Sequence of chain 1.A:
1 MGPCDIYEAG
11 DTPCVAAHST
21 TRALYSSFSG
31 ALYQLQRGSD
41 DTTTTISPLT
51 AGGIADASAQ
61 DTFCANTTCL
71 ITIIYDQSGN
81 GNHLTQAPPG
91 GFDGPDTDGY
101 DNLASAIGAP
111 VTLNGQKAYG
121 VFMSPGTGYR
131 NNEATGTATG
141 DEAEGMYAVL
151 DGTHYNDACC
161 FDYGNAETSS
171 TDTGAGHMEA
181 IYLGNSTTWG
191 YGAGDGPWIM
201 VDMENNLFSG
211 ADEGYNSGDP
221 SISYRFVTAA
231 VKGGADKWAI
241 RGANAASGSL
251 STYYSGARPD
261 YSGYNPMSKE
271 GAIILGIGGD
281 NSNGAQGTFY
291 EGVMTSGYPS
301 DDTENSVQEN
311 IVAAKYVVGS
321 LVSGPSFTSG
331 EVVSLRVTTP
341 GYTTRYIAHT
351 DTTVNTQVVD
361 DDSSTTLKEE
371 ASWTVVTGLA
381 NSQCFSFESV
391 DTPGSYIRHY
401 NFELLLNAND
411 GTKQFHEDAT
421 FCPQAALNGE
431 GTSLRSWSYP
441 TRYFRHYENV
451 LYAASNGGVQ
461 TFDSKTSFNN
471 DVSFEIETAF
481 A

A protein and the small-molecule ligand that binds it are described below.
Small molecule (SMILES): O=S(=O)(O)O[C@H]1C[C@H](O)[C@@H](O)[C@@H]1CO

Binding-site contacts:
Ligand atom O7 contacts residue ASN206 of chain 1.A at 3.0 Å (h-bond).
Ligand atom O14 contacts residue TRP189 of chain 1.A at 3.7 Å.
Ligand atom O12 contacts residue ASP172 of chain 1.A at 3.0 Å (salt-bridge).
Ligand atom O12 contacts residue ASN205 of chain 1.A at 2.9 Å (h-bond).
Ligand atom C2 contacts residue ASP280 of chain 1.A at 3.8 Å.
Ligand atom C3 contacts residue ASP280 of chain 1.A at 3.6 Å.
Ligand atom C1 contacts residue ASN205 of chain 1.A at 3.7 Å.
Ligand atom C2 contacts residue GLU204 of chain 1.A at 1.4 Å.
Ligand atom C4 contacts residue ASP202 of chain 1.A at 3.3 Å.
Ligand atom C5 contacts residue GLU204 of chain 1.A at 3.1 Å.
Ligand atom O9 contacts residue MET178 of chain 1.A at 3.2 Å (h-bond).
Ligand atom O8 contacts residue MET178 of chain 1.A at 3.7 Å.
Ligand atom S11 contacts residue TRP189 of chain 1.A at 3.8 Å.
Ligand atom C3 contacts residue GLU204 of chain 1.A at 2.5 Å.
Ligand atom C5 contacts residue CYS159 of chain 1.A at 3.8 Å (hydrophobic).
Ligand atom C6 contacts residue TRP189 of chain 1.A at 3.9 Å (hydrophobic).
Ligand atom O8 contacts residue GLY278 of chain 1.A at 3.2 Å.
Ligand atom C1 contacts residue GLU204 of chain 1.A at 2.3 Å.
Ligand atom O12 contacts residue GLU204 of chain 1.A at 3.6 Å.
Ligand atom O10 contacts residue TRP189 of chain 1.A at 3.6 Å.
Ligand atom O13 contacts residue ASN205 of chain 1.A at 3.3 Å.
Ligand atom O8 contacts residue ASP202 of chain 1.A at 2.7 Å (salt-bridge).
Ligand atom O9 contacts residue GLU204 of chain 1.A at 2.7 Å (salt-bridge).
Ligand atom O8 contacts residue GLY279 of chain 1.A at 3.4 Å (h-bond).
Ligand atom C4 contacts residue MET178 of chain 1.A at 3.8 Å (hydrophobic).
Ligand atom C6 contacts residue ASP202 of chain 1.A at 3.4 Å.
Ligand atom C4 contacts residue GLU204 of chain 1.A at 2.9 Å.
Ligand atom O9 contacts residue ASP280 of chain 1.A at 2.9 Å (salt-bridge).
Ligand atom O13 contacts residue TRP189 of chain 1.A at 3.4 Å.
Ligand atom O7 contacts residue ASN205 of chain 1.A at 3.1 Å (h-bond).
Ligand atom C6 contacts residue GLU204 of chain 1.A at 3.8 Å.
Ligand atom O8 contacts residue CYS160 of chain 1.A at 3.8 Å.
Ligand atom O10 contacts residue GLU204 of chain 1.A at 3.5 Å (salt-bridge).
Ligand atom S11 contacts residue ASN205 of chain 1.A at 3.8 Å.
Ligand atom O7 contacts residue ASP202 of chain 1.A at 2.5 Å (salt-bridge).
Ligand atom C6 contacts residue ASN206 of chain 1.A at 3.8 Å.
Ligand atom O9 contacts residue GLY279 of chain 1.A at 2.9 Å (h-bond).
Ligand atom O9 contacts residue GLY278 of chain 1.A at 3.9 Å.
Ligand atom O7 contacts residue GLU204 of chain 1.A at 3.2 Å.
Ligand atom O8 contacts residue CYS159 of chain 1.A at 3.7 Å.